Binding-site contacts:
Ligand atom C22 contacts residue ASN269 of chain 1.B at 4.0 Å.
Ligand atom C8 contacts residue PHE247 of chain 1.B at 3.8 Å (hydrophobic).
Ligand atom C16 contacts residue ASN269 of chain 1.B at 3.1 Å.
Ligand atom C12 contacts residue PHE247 of chain 1.B at 3.5 Å (hydrophobic).
Ligand atom N19 contacts residue TYR273 of chain 1.B at 3.5 Å (h-bond).
Ligand atom C10 contacts residue VAL92 of chain 1.B at 3.8 Å (hydrophobic).
Ligand atom C1 contacts residue ASN250 of chain 1.B at 3.5 Å.
Ligand atom C20 contacts residue ASN269 of chain 1.B at 3.8 Å.
Ligand atom N7 contacts residue SER181 of chain 1.B at 3.5 Å (h-bond).
Ligand atom O17 contacts residue ASP91 of chain 1.B at 2.6 Å (salt-bridge).
Ligand atom C10 contacts residue PHE247 of chain 1.B at 3.9 Å (hydrophobic).
Ligand atom C13 contacts residue PHE247 of chain 1.B at 3.7 Å (hydrophobic).
Ligand atom C18 contacts residue ASN269 of chain 1.B at 3.3 Å.
Ligand atom C10 contacts residue SER185 of chain 1.B at 3.9 Å.
Ligand atom C15 contacts residue ASP91 of chain 1.B at 3.4 Å.
Ligand atom C5 contacts residue PHE246 of chain 1.B at 3.9 Å (hydrophobic).
Ligand atom C1 contacts residue THR173 of chain 1.B at 3.9 Å.
Ligand atom C5 contacts residue PHE171 of chain 1.B at 3.7 Å (hydrophobic).
Ligand atom C11 contacts residue PHE247 of chain 1.B at 3.5 Å (hydrophobic).
Ligand atom C21 contacts residue ASP91 of chain 1.B at 3.1 Å.
Ligand atom O17 contacts residue TYR273 of chain 1.B at 3.1 Å (h-bond).
Ligand atom C1 contacts residue PHE171 of chain 1.B at 3.7 Å (hydrophobic).
Ligand atom C6 contacts residue ASN250 of chain 1.B at 3.1 Å.
Ligand atom N19 contacts residue ASP91 of chain 1.B at 3.1 Å (salt-bridge).
Ligand atom C2 contacts residue TYR177 of chain 1.B at 3.7 Å (hydrophobic).
Ligand atom C12 contacts residue VAL95 of chain 1.B at 3.9 Å (hydrophobic).
Ligand atom C16 contacts residue PHE246 of chain 1.B at 3.8 Å (hydrophobic).
Ligand atom C11 contacts residue VAL92 of chain 1.B at 3.9 Å (hydrophobic).
Ligand atom O17 contacts residue ASN269 of chain 1.B at 2.6 Å (h-bond).
Ligand atom C5 contacts residue ASN250 of chain 1.B at 3.4 Å.
Ligand atom C18 contacts residue ASP91 of chain 1.B at 3.3 Å.
Ligand atom C6 contacts residue PHE171 of chain 1.B at 3.4 Å (hydrophobic).
Ligand atom O14 contacts residue PHE246 of chain 1.B at 3.4 Å.
Ligand atom C9 contacts residue PHE247 of chain 1.B at 3.8 Å (hydrophobic).
Ligand atom C16 contacts residue ASP91 of chain 1.B at 3.4 Å.
Ligand atom C20 contacts residue ASP91 of chain 1.B at 3.7 Å.
Ligand atom O17 contacts residue TRP243 of chain 1.B at 3.9 Å.
Ligand atom C2 contacts residue PHE171 of chain 1.B at 3.9 Å (hydrophobic).
Ligand atom N19 contacts residue ASN269 of chain 1.B at 2.6 Å (h-bond).
Ligand atom C21 contacts residue TRP87 of chain 1.B at 3.7 Å (hydrophobic).

A protein and the small-molecule ligand that binds it are described below.
Small molecule (SMILES): CC(C)NC[C@H](O)COc1cccc2[nH]c3ccccc3c12

Sequence of chain 1.B:
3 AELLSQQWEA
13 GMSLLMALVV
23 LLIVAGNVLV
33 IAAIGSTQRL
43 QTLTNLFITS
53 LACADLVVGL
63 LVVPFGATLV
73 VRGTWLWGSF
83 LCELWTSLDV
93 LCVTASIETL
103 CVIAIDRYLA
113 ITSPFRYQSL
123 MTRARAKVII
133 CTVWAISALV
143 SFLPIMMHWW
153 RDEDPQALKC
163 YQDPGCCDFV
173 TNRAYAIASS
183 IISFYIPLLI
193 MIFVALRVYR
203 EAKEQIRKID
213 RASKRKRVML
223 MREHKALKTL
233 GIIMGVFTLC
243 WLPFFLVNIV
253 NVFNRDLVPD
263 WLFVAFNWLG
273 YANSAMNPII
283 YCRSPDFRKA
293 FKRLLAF